Sequence of chain 1.A:
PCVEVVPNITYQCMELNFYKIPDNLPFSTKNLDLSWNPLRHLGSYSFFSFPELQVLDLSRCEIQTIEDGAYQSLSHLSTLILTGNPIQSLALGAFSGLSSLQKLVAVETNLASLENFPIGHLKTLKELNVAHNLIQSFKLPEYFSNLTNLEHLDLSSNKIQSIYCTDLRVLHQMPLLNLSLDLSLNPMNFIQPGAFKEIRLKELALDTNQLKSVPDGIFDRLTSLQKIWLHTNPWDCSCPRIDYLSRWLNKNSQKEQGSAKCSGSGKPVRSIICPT

Binding-site contacts:
Ligand atom C7 contacts residue ASN10 of chain 1.A at 3.5 Å.
Ligand atom C4 contacts residue ASN10 of chain 1.A at 4.2 Å.
Ligand atom C7 contacts residue PRO9 of chain 1.A at 4.1 Å (hydrophobic).
Ligand atom C6 contacts residue FUL1 of chain 1.D at 2.8 Å.
Ligand atom N2 contacts residue PRO9 of chain 1.A at 4.1 Å.
Ligand atom C3 contacts residue FUL1 of chain 1.D at 3.3 Å.
Ligand atom O3 contacts residue FUL1 of chain 1.D at 4.3 Å.
Ligand atom O5 contacts residue ASN10 of chain 1.A at 2.4 Å (h-bond).
Ligand atom N2 contacts residue FUL1 of chain 1.D at 3.4 Å (h-bond).
Ligand atom C1 contacts residue ASN10 of chain 1.A at 1.4 Å.
Ligand atom N2 contacts residue ASN10 of chain 1.A at 2.9 Å (h-bond).
Ligand atom O5 contacts residue FUL1 of chain 1.D at 4.1 Å.
Ligand atom C5 contacts residue FUL1 of chain 1.D at 3.4 Å.
Ligand atom C1 contacts residue FUL1 of chain 1.D at 3.2 Å.
Ligand atom C8 contacts residue PRO9 of chain 1.A at 3.3 Å (hydrophobic).
Ligand atom O6 contacts residue FUL1 of chain 1.D at 2.8 Å (h-bond).
Ligand atom C3 contacts residue ASN10 of chain 1.A at 3.8 Å.
Ligand atom C2 contacts residue FUL1 of chain 1.D at 3.5 Å.
Ligand atom C8 contacts residue ASN10 of chain 1.A at 3.4 Å.
Ligand atom C4 contacts residue FUL1 of chain 1.D at 3.9 Å.
Ligand atom C5 contacts residue ASN10 of chain 1.A at 3.7 Å.
Ligand atom C2 contacts residue ASN10 of chain 1.A at 2.5 Å.
Ligand atom O4 contacts residue FUL1 of chain 1.D at 3.7 Å.
Ligand atom C7 contacts residue FUL1 of chain 1.D at 4.5 Å.

A small-molecule ligand and the protein it binds are described below.
Small molecule (SMILES): CC(=O)N[C@H]1[C@H](O[C@H]2[C@H](O)[C@@H](NC(C)=O)CO[C@@H]2CO)O[C@H](CO)[C@@H](O[C@@H]2O[C@H](CO)[C@@H](O)[C@H](O)[C@@H]2O)[C@@H]1O